Binding-site contacts:
Ligand atom O3' contacts residue GLN605 of chain 1.F at 3.2 Å (h-bond).
Ligand atom C1' contacts residue ASP539 of chain 1.G at 4.1 Å.
Ligand atom OP2 contacts residue LYS883 of chain 1.F at 3.7 Å.
Ligand atom O2' contacts residue ARG500 of chain 1.G at 3.0 Å (salt-bridge).
Ligand atom P contacts residue GLN605 of chain 1.F at 3.4 Å.
Ligand atom OP1 contacts residue GLN605 of chain 1.F at 2.6 Å (h-bond).
Ligand atom OP1 contacts residue LYS883 of chain 1.F at 2.2 Å (salt-bridge).
Ligand atom O2' contacts residue ASP537 of chain 1.G at 3.9 Å.
Ligand atom OP2 contacts residue GLU481 of chain 1.F at 3.8 Å.
Ligand atom C4' contacts residue ASP537 of chain 1.G at 3.6 Å.
Ligand atom C5' contacts residue LYS875 of chain 1.F at 4.1 Å.
Ligand atom O3' contacts residue ASP537 of chain 1.G at 2.7 Å (salt-bridge).
Ligand atom O2' contacts residue LYS875 of chain 1.F at 4.1 Å.
Ligand atom C5' contacts residue HIS1026 of chain 1.F at 3.7 Å.
Ligand atom OP1 contacts residue ILE488 of chain 1.F at 4.0 Å.
Ligand atom C4' contacts residue ASP539 of chain 1.G at 3.6 Å.
Ligand atom O5' contacts residue ASN484 of chain 1.F at 3.6 Å (h-bond).
Ligand atom O4' contacts residue ASP539 of chain 1.G at 4.1 Å.
Ligand atom OP2 contacts residue PRO480 of chain 1.F at 4.1 Å.
Ligand atom C2' contacts residue ASP539 of chain 1.G at 3.5 Å.
Ligand atom OP1 contacts residue PRO480 of chain 1.F at 4.0 Å.
Ligand atom P contacts residue LYS875 of chain 1.F at 3.7 Å.
Ligand atom C4' contacts residue HIS1026 of chain 1.F at 3.4 Å.
Ligand atom O2' contacts residue ASP539 of chain 1.G at 2.3 Å (salt-bridge).
Ligand atom C3' contacts residue ASP537 of chain 1.G at 3.7 Å.
Ligand atom O3' contacts residue LYS875 of chain 1.F at 3.1 Å (salt-bridge).
Ligand atom C5' contacts residue ASP537 of chain 1.G at 4.1 Å.
Ligand atom O5' contacts residue ARG456 of chain 1.F at 3.9 Å.
Ligand atom O4' contacts residue HIS1026 of chain 1.F at 3.5 Å.
Ligand atom P contacts residue LYS883 of chain 1.F at 3.3 Å.
Ligand atom C3' contacts residue ASP539 of chain 1.G at 3.7 Å.
Ligand atom O5' contacts residue GLN605 of chain 1.F at 3.7 Å.
Ligand atom OP1 contacts residue GLU481 of chain 1.F at 3.8 Å.
Ligand atom O3' contacts residue ASP539 of chain 1.G at 3.5 Å (salt-bridge).
Ligand atom OP1 contacts residue ARG445 of chain 1.F at 3.9 Å.
Ligand atom OP2 contacts residue ASN484 of chain 1.F at 3.1 Å (h-bond).
Ligand atom C2' contacts residue ARG500 of chain 1.G at 4.2 Å.
Ligand atom OP1 contacts residue LYS875 of chain 1.F at 3.1 Å (salt-bridge).
Ligand atom O5' contacts residue LYS883 of chain 1.F at 4.0 Å.
Ligand atom C5' contacts residue GLN605 of chain 1.F at 3.2 Å.

The small molecule below binds the protein below.
Small molecule (SMILES): Nc1ccn([C@@H]2O[C@H](CO[P](=O)(O)O[C@H]3[C@@H](O)[C@H](n4ccc(=O)[nH]c4=O)O[C@@H]3CO)[C@@H](O[P](=O)(O)OC[C@H]3O[C@@H](n4cnc5c(=O)nc(N)[nH]c54)[C@H](O)[C@@H]3O[P](=O)(O)OC[C@H]3O[C@@H](n4cnc5c(N)ncnc54)[C@H](O)[C@@H]3O)[C@H]2O)c(=O)n1

Sequence of chain 1.F:
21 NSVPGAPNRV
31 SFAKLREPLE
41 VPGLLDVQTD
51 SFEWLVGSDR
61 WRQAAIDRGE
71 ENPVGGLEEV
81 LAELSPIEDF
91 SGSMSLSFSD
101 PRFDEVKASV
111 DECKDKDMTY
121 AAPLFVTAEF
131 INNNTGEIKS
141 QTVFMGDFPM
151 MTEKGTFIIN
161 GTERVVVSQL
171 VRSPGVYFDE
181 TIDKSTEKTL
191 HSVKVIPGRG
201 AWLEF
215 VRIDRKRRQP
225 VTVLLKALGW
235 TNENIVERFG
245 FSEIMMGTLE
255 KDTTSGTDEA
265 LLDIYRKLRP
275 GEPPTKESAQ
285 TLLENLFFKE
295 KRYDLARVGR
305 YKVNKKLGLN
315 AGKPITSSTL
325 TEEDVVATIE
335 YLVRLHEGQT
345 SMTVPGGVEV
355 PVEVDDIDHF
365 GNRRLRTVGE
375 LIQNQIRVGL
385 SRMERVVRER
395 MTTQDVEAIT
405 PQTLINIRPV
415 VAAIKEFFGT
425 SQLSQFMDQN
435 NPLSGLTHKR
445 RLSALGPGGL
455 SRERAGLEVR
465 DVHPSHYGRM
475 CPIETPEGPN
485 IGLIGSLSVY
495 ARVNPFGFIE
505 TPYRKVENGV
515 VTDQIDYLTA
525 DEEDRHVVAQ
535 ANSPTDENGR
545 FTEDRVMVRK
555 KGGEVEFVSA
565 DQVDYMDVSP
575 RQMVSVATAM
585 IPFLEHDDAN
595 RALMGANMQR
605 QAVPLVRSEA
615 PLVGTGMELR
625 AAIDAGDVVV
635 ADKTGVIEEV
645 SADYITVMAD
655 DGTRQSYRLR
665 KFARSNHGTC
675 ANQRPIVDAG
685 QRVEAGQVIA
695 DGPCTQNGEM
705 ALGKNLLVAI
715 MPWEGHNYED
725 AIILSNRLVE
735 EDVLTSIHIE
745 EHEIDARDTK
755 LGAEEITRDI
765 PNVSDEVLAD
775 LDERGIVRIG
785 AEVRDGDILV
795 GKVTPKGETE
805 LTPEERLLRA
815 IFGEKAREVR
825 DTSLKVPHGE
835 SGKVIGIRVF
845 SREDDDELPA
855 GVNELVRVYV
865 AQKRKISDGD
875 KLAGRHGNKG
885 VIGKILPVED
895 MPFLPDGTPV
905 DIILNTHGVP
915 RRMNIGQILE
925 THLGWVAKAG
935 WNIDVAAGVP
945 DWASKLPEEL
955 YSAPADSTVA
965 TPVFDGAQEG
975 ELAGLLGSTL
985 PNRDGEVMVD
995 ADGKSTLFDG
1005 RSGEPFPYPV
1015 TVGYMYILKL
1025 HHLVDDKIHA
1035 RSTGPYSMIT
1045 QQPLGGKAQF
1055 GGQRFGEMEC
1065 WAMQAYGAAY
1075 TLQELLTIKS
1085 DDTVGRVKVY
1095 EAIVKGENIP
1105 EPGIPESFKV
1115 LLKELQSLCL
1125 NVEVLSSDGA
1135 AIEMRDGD

Sequence of chain 1.G:
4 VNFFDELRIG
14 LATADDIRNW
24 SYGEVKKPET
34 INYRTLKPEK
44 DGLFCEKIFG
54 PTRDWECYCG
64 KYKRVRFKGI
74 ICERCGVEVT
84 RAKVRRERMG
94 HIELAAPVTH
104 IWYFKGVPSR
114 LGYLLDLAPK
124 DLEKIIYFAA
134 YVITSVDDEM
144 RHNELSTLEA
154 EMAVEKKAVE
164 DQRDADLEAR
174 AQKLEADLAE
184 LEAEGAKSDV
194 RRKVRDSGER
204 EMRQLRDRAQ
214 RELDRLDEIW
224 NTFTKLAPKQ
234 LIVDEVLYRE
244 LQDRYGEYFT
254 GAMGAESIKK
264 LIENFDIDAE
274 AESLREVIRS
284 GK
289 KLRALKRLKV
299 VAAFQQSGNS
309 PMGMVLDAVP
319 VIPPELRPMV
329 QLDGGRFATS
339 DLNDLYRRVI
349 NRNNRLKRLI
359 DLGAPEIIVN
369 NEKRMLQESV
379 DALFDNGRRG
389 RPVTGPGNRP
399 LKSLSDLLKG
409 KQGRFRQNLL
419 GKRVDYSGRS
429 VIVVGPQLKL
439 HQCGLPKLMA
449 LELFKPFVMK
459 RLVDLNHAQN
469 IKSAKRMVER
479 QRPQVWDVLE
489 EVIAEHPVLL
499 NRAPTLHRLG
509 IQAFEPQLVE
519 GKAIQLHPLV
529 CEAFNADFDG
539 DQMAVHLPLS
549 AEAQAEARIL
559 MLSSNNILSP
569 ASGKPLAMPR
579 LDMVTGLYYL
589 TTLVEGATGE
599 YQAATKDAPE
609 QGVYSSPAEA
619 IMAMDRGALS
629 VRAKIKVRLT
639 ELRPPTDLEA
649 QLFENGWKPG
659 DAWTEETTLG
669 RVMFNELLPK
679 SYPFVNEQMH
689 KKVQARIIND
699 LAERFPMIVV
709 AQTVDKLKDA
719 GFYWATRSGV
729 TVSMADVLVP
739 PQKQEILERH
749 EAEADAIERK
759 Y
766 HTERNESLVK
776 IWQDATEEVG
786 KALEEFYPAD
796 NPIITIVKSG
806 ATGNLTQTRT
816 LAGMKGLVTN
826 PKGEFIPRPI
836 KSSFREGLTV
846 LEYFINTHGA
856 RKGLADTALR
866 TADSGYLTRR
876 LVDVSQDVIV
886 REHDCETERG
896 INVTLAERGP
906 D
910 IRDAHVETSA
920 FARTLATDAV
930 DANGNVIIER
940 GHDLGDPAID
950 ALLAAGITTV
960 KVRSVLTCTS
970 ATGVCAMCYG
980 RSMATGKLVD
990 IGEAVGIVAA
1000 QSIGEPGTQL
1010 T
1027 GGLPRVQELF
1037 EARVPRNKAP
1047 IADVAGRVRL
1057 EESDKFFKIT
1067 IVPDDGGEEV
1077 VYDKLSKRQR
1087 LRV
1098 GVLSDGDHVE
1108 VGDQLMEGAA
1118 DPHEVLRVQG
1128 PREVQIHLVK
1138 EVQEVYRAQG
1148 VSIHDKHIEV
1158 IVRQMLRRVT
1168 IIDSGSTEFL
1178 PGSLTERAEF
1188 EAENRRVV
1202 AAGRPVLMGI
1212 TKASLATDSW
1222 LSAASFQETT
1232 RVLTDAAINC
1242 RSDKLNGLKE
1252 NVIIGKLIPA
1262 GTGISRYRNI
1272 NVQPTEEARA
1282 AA